This protein binds this small molecule.
Small molecule (SMILES): Cc1c(CN(C)C(=O)/C=C/c2cnc3c(c2)CC[C@@H](N)C(=O)N3)oc2ccccc12

Binding-site contacts:
Ligand atom C21 contacts residue TYR163 of chain 2.E at 3.8 Å (hydrophobic).
Ligand atom C1 contacts residue NAD1 of chain 2.O at 3.3 Å.
Ligand atom C23 contacts residue TYR163 of chain 2.E at 3.5 Å (hydrophobic).
Ligand atom C10 contacts residue ALA203 of chain 2.E at 3.1 Å (hydrophobic).
Ligand atom N2 contacts residue ALA101 of chain 2.E at 3.4 Å (h-bond).
Ligand atom C5 contacts residue GLY99 of chain 2.E at 3.8 Å.
Ligand atom C17 contacts residue MET213 of chain 2.E at 3.9 Å (hydrophobic).
Ligand atom C20 contacts residue PRO161 of chain 2.E at 3.7 Å (hydrophobic).
Ligand atom N1 contacts residue PHE100 of chain 2.E at 3.2 Å.
Ligand atom O2 contacts residue ALA101 of chain 2.E at 3.7 Å.
Ligand atom C12 contacts residue LEU106 of chain 2.E at 3.9 Å (hydrophobic).
Ligand atom N4 contacts residue NAD1 of chain 2.O at 3.4 Å.
Ligand atom C5 contacts residue PHE100 of chain 2.E at 3.7 Å (hydrophobic).
Ligand atom N1 contacts residue ALA101 of chain 2.E at 3.4 Å (h-bond).
Ligand atom N1 contacts residue GLY99 of chain 2.E at 3.7 Å.
Ligand atom C21 contacts residue ASN162 of chain 2.E at 3.8 Å.
Ligand atom C12 contacts residue ALA203 of chain 2.E at 3.5 Å (hydrophobic).
Ligand atom C7 contacts residue PHE100 of chain 2.E at 3.7 Å (hydrophobic).
Ligand atom C17 contacts residue PHE210 of chain 2.E at 3.6 Å (hydrophobic).
Ligand atom C3 contacts residue NAD1 of chain 2.O at 4.0 Å.
Ligand atom O1 contacts residue LYS170 of chain 2.E at 3.9 Å.
Ligand atom C11 contacts residue LEU106 of chain 2.E at 3.7 Å (hydrophobic).
Ligand atom C1 contacts residue TYR163 of chain 2.E at 3.4 Å (hydrophobic).
Ligand atom O3 contacts residue TYR163 of chain 2.E at 3.5 Å.
Ligand atom O1 contacts residue TYR163 of chain 2.E at 2.8 Å (h-bond).
Ligand atom O2 contacts residue PHE100 of chain 2.E at 2.9 Å.
Ligand atom C22 contacts residue TYR163 of chain 2.E at 3.4 Å (hydrophobic).
Ligand atom N2 contacts residue PHE100 of chain 2.E at 3.3 Å.
Ligand atom N3 contacts residue SER205 of chain 2.E at 3.8 Å.
Ligand atom C13 contacts residue TYR153 of chain 2.E at 3.4 Å (hydrophobic).
Ligand atom C6 contacts residue LEU106 of chain 2.E at 3.9 Å (hydrophobic).
Ligand atom C11 contacts residue ALA203 of chain 2.E at 3.7 Å (hydrophobic).
Ligand atom C5 contacts residue MET166 of chain 2.E at 3.9 Å (hydrophobic).
Ligand atom C14 contacts residue NAD1 of chain 2.O at 3.5 Å.
Ligand atom C19 contacts residue MET213 of chain 2.E at 3.6 Å (hydrophobic).
Ligand atom C13 contacts residue TYR163 of chain 2.E at 3.9 Å (hydrophobic).
Ligand atom O1 contacts residue NAD1 of chain 2.O at 2.5 Å (h-bond).
Ligand atom C2 contacts residue NAD1 of chain 2.O at 3.7 Å.
Ligand atom C9 contacts residue ALA203 of chain 2.E at 3.1 Å (hydrophobic).
Ligand atom C13 contacts residue NAD1 of chain 2.O at 3.3 Å.

Sequence of chain 2.E:
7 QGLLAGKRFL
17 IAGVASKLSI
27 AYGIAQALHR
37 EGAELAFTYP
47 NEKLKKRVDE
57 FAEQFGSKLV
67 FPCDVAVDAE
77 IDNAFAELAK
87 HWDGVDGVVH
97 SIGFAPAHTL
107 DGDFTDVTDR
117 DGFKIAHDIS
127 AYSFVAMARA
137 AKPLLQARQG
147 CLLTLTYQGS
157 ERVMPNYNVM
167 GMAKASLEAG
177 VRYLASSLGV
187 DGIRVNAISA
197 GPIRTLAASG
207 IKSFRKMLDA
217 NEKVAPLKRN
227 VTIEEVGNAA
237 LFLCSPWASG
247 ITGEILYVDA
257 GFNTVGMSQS